A small-molecule ligand and the protein it binds are described below.
Small molecule (SMILES): CC(=O)N[C@@H]1[C@@H](O)[C@H](O)[C@@H](CO)O[C@H]1O

Binding-site contacts:
Ligand atom C4 contacts residue ASN242 of chain 2.A at 4.2 Å.
Ligand atom C5 contacts residue ASN242 of chain 2.A at 3.7 Å.
Ligand atom O7 contacts residue ASN242 of chain 2.A at 4.0 Å.
Ligand atom C7 contacts residue ILE240 of chain 2.A at 4.1 Å (hydrophobic).
Ligand atom C8 contacts residue ILE240 of chain 2.A at 3.2 Å (hydrophobic).
Ligand atom C1 contacts residue ASN242 of chain 2.A at 1.4 Å.
Ligand atom C7 contacts residue ASN242 of chain 2.A at 3.6 Å.
Ligand atom O5 contacts residue ASN242 of chain 2.A at 2.3 Å (h-bond).
Ligand atom N2 contacts residue ASN242 of chain 2.A at 2.9 Å (h-bond).
Ligand atom N2 contacts residue ILE240 of chain 2.A at 4.0 Å.
Ligand atom C3 contacts residue ASN242 of chain 2.A at 3.7 Å.
Ligand atom C2 contacts residue ASN242 of chain 2.A at 2.4 Å.

Sequence of chain 2.A:
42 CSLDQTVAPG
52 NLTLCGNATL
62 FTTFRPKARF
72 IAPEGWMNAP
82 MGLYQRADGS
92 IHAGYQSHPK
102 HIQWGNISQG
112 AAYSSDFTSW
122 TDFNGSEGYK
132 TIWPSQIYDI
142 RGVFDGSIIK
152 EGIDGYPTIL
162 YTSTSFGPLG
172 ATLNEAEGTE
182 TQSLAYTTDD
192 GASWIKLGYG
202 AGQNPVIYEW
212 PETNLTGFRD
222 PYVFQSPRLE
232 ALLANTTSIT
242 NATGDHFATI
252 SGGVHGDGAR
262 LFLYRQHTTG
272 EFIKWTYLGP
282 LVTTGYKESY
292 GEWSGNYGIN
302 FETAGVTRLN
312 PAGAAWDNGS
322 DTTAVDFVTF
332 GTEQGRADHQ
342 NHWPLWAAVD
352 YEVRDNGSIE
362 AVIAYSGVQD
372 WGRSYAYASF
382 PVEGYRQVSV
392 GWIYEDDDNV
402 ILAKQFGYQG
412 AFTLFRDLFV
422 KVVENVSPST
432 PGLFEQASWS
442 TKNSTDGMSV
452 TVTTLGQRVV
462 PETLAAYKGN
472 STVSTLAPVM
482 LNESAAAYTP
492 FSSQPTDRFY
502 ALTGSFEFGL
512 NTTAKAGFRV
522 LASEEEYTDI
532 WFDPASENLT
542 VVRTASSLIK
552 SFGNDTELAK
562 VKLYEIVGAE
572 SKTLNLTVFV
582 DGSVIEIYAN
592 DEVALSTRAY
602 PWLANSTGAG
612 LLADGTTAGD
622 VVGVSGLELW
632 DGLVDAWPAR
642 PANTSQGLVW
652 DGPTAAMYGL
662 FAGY